Sequence of chain 1.B:
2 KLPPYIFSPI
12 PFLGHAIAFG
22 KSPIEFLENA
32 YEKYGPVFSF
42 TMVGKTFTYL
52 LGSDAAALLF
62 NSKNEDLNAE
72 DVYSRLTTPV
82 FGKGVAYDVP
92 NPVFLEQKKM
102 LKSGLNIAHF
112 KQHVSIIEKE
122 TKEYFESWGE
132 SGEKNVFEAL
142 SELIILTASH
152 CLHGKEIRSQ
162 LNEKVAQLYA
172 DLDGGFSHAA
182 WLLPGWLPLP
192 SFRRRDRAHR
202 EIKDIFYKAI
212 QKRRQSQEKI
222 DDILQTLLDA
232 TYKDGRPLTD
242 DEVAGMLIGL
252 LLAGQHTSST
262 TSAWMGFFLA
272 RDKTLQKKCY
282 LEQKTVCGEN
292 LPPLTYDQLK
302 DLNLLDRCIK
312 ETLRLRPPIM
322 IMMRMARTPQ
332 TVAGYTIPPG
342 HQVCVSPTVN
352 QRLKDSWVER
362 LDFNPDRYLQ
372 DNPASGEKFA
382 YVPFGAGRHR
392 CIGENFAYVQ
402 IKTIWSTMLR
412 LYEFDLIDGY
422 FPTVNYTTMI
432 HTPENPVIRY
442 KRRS

A protein and the small-molecule ligand that binds it are described below.
Small molecule (SMILES): O=C(N[C@@H](Cn1ccnc1)c1ccc(-c2ccc(F)cc2)cc1Cl)c1ccc(-c2nnc(-c3cc(F)cc(-c4ncncc4F)c3)o2)cc1

Binding-site contacts:
Ligand atom CAK contacts residue MET430 of chain 1.B at 3.6 Å (hydrophobic).
Ligand atom NBC contacts residue TYR74 of chain 1.B at 3.4 Å.
Ligand atom CAF contacts residue HEM1 of chain 1.N at 3.1 Å.
Ligand atom CAL contacts residue LEU251 of chain 1.B at 3.4 Å (hydrophobic).
Ligand atom CAH contacts residue MET247 of chain 1.B at 3.6 Å (hydrophobic).
Ligand atom CBO contacts residue PHE82 of chain 1.B at 3.4 Å (hydrophobic).
Ligand atom FAB contacts residue LEU102 of chain 1.B at 3.6 Å.
Ligand atom CAR contacts residue THR258 of chain 1.B at 3.5 Å.
Ligand atom CAT contacts residue ILE320 of chain 1.B at 3.5 Å (hydrophobic).
Ligand atom NBW contacts residue ILE320 of chain 1.B at 3.3 Å.
Ligand atom CBI contacts residue TRP182 of chain 1.B at 3.5 Å (hydrophobic).
Ligand atom CAF contacts residue ALA254 of chain 1.B at 3.5 Å (hydrophobic).
Ligand atom CAJ contacts residue THR78 of chain 1.B at 3.7 Å.
Ligand atom CAW contacts residue GLY250 of chain 1.B at 3.4 Å.
Ligand atom NBD contacts residue LEU77 of chain 1.B at 3.4 Å.
Ligand atom CLA contacts residue ALA254 of chain 1.B at 3.2 Å.
Ligand atom NBC contacts residue LEU77 of chain 1.B at 3.5 Å.
Ligand atom CAL contacts residue GLY250 of chain 1.B at 2.6 Å.
Ligand atom CAO contacts residue MET430 of chain 1.B at 3.2 Å (hydrophobic).
Ligand atom CAV contacts residue TRP182 of chain 1.B at 3.4 Å (hydrophobic).
Ligand atom FAC contacts residue TRP182 of chain 1.B at 3.2 Å.
Ligand atom CBK contacts residue PHE82 of chain 1.B at 3.5 Å (hydrophobic).
Ligand atom CAW contacts residue ALA254 of chain 1.B at 3.7 Å (hydrophobic).
Ligand atom CAW contacts residue PHE82 of chain 1.B at 3.2 Å (hydrophobic).
Ligand atom CLA contacts residue LEU253 of chain 1.B at 3.3 Å.
Ligand atom CAH contacts residue GLY250 of chain 1.B at 2.8 Å.
Ligand atom F5 contacts residue TRP182 of chain 1.B at 3.4 Å.
Ligand atom CAT contacts residue HEM1 of chain 1.N at 3.0 Å.
Ligand atom FAB contacts residue MET247 of chain 1.B at 3.4 Å.
Ligand atom CAR contacts residue ILE320 of chain 1.B at 3.7 Å (hydrophobic).
Ligand atom NBC contacts residue VAL73 of chain 1.B at 3.7 Å.
Ligand atom CAY contacts residue ILE320 of chain 1.B at 3.5 Å (hydrophobic).
Ligand atom CBN contacts residue TYR74 of chain 1.B at 3.5 Å (hydrophobic).
Ligand atom CAH contacts residue LEU251 of chain 1.B at 3.1 Å (hydrophobic).
Ligand atom CAF contacts residue THR258 of chain 1.B at 3.5 Å.
Ligand atom CAN contacts residue TYR74 of chain 1.B at 3.4 Å (hydrophobic).
Ligand atom NAZ contacts residue HEM1 of chain 1.N at 2.1 Å.
Ligand atom CBS contacts residue TYR74 of chain 1.B at 3.4 Å (hydrophobic).
Ligand atom CAN contacts residue THR78 of chain 1.B at 3.7 Å.
Ligand atom NBD contacts residue VAL73 of chain 1.B at 3.1 Å (h-bond).